Sequence of chain 1.A:
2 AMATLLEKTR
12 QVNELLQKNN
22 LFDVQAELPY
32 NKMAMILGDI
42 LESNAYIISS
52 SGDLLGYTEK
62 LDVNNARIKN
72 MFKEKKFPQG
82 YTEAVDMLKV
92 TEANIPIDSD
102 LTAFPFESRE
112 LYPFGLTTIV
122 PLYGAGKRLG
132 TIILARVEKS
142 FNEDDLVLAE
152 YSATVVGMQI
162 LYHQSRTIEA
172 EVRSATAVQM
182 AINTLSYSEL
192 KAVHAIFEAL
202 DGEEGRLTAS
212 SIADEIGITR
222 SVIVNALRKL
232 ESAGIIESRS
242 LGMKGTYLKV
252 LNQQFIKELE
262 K

Binding-site contacts:
Ligand atom CG contacts residue THR103 of chain 1.A at 4.3 Å.
Ligand atom C contacts residue PHE107 of chain 1.A at 3.8 Å (hydrophobic).
Ligand atom CA contacts residue PHE105 of chain 1.A at 3.9 Å (hydrophobic).
Ligand atom OXT contacts residue ILE69 of chain 1.A at 4.2 Å.
Ligand atom CA contacts residue TYR82 of chain 1.A at 4.1 Å (hydrophobic).
Ligand atom N contacts residue THR103 of chain 1.A at 2.9 Å (h-bond).
Ligand atom CG contacts residue ALA104 of chain 1.A at 3.4 Å (hydrophobic).
Ligand atom CB contacts residue THR103 of chain 1.A at 3.8 Å.
Ligand atom CB contacts residue TYR82 of chain 1.A at 3.6 Å (hydrophobic).
Ligand atom CD1 contacts residue ALA104 of chain 1.A at 4.5 Å (hydrophobic).
Ligand atom O contacts residue MET72 of chain 1.A at 3.9 Å.
Ligand atom CD2 contacts residue TYR82 of chain 1.A at 4.0 Å (hydrophobic).
Ligand atom N contacts residue PHE105 of chain 1.A at 2.5 Å (h-bond).
Ligand atom O contacts residue PHE107 of chain 1.A at 3.8 Å.
Ligand atom C contacts residue ARG68 of chain 1.A at 3.5 Å.
Ligand atom CD2 contacts residue PHE78 of chain 1.A at 3.9 Å (hydrophobic).
Ligand atom O contacts residue ARG68 of chain 1.A at 3.0 Å (salt-bridge).
Ligand atom OXT contacts residue PHE107 of chain 1.A at 3.2 Å (h-bond).
Ligand atom CA contacts residue THR103 of chain 1.A at 3.8 Å.
Ligand atom O contacts residue PRO79 of chain 1.A at 4.3 Å.
Ligand atom OXT contacts residue PHE105 of chain 1.A at 3.5 Å (h-bond).
Ligand atom C contacts residue PHE105 of chain 1.A at 4.2 Å (hydrophobic).
Ligand atom N contacts residue PHE107 of chain 1.A at 4.4 Å.
Ligand atom CD2 contacts residue ALA104 of chain 1.A at 3.3 Å (hydrophobic).
Ligand atom CB contacts residue ALA104 of chain 1.A at 4.4 Å (hydrophobic).
Ligand atom C contacts residue PRO106 of chain 1.A at 4.2 Å (hydrophobic).
Ligand atom OXT contacts residue ARG68 of chain 1.A at 2.8 Å (salt-bridge).
Ligand atom OXT contacts residue PRO106 of chain 1.A at 3.0 Å.
Ligand atom CD1 contacts residue MET72 of chain 1.A at 3.5 Å (hydrophobic).
Ligand atom N contacts residue ALA104 of chain 1.A at 4.0 Å.
Ligand atom CD2 contacts residue THR103 of chain 1.A at 4.5 Å.
Ligand atom CG contacts residue ILE69 of chain 1.A at 4.3 Å (hydrophobic).
Ligand atom N contacts residue PRO106 of chain 1.A at 4.2 Å.
Ligand atom CD1 contacts residue ILE69 of chain 1.A at 3.2 Å (hydrophobic).

This small molecule binds to this protein.
Small molecule (SMILES): CC(C)C[C@H](N)C(=O)O